Sequence of chain 1.A:
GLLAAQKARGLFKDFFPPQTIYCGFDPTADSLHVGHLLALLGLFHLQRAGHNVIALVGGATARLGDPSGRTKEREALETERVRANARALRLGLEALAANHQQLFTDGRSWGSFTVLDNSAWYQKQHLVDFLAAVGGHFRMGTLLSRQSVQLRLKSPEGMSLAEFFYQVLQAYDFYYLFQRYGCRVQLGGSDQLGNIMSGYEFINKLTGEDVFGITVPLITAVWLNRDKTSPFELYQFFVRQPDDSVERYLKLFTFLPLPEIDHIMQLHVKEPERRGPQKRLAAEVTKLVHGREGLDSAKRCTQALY

Binding-site contacts:
Ligand atom NH2 contacts residue GLN220 of chain 1.A at 3.1 Å (h-bond).
Ligand atom CD2 contacts residue GLN198 of chain 1.A at 3.5 Å.
Ligand atom NH2 contacts residue ASP94 of chain 1.A at 3.0 Å (salt-bridge).
Ligand atom N1 contacts residue LEU246 of chain 1.A at 3.5 Å.
Ligand atom CE2 contacts residue GLN198 of chain 1.A at 3.4 Å.
Ligand atom C6 contacts residue GLY63 of chain 1.A at 3.3 Å.
Ligand atom N1 contacts residue ILE247 of chain 1.A at 3.2 Å (h-bond).
Ligand atom CG contacts residue GLY52 of chain 1.A at 3.6 Å.
Ligand atom CB contacts residue GLY52 of chain 1.A at 3.4 Å.
Ligand atom CD2 contacts residue GLY52 of chain 1.A at 3.5 Å.
Ligand atom C5' contacts residue HIS64 of chain 1.A at 3.3 Å.
Ligand atom CZ contacts residue ASP201 of chain 1.A at 3.5 Å.
Ligand atom N6 contacts residue ILE247 of chain 1.A at 3.3 Å (h-bond).
Ligand atom C2 contacts residue GLY63 of chain 1.A at 3.5 Å.
Ligand atom O3' contacts residue GLY216 of chain 1.A at 3.2 Å.
Ligand atom CE1 contacts residue ASP201 of chain 1.A at 3.6 Å.
Ligand atom OH contacts residue TYR50 of chain 1.A at 3.7 Å.
Ligand atom NH2 contacts residue GLN198 of chain 1.A at 2.8 Å (h-bond).
Ligand atom C5 contacts residue GLY63 of chain 1.A at 3.7 Å.
Ligand atom C contacts residue GLN220 of chain 1.A at 3.6 Å.
Ligand atom CD1 contacts residue ASP54 of chain 1.A at 3.5 Å.
Ligand atom O3' contacts residue GLY217 of chain 1.A at 3.0 Å (h-bond).
Ligand atom O2' contacts residue GLY217 of chain 1.A at 3.0 Å (h-bond).
Ligand atom N3 contacts residue LEU246 of chain 1.A at 3.3 Å.
Ligand atom C4 contacts residue GLY63 of chain 1.A at 3.6 Å.
Ligand atom CD1 contacts residue THR89 of chain 1.A at 3.7 Å.
Ligand atom C4 contacts residue LEU246 of chain 1.A at 3.5 Å (hydrophobic).
Ligand atom O2' contacts residue ASP219 of chain 1.A at 2.6 Å (salt-bridge).
Ligand atom N3 contacts residue GLY63 of chain 1.A at 3.4 Å (h-bond).
Ligand atom OPP contacts residue GLN220 of chain 1.A at 3.4 Å (h-bond).
Ligand atom O5' contacts residue GLY52 of chain 1.A at 3.3 Å (h-bond).
Ligand atom C2 contacts residue PRO245 of chain 1.A at 3.2 Å (hydrophobic).
Ligand atom OH contacts residue ASP201 of chain 1.A at 2.6 Å (salt-bridge).
Ligand atom N6 contacts residue GLY63 of chain 1.A at 3.5 Å.
Ligand atom N7 contacts residue HIS61 of chain 1.A at 3.5 Å.
Ligand atom O2' contacts residue GLN220 of chain 1.A at 3.2 Å.
Ligand atom O2P contacts residue ASP54 of chain 1.A at 2.9 Å (salt-bridge).
Ligand atom C2 contacts residue LEU246 of chain 1.A at 3.4 Å (hydrophobic).
Ligand atom NH2 contacts residue TYR194 of chain 1.A at 3.6 Å (h-bond).
Ligand atom C contacts residue ASP94 of chain 1.A at 3.4 Å.

The small molecule below binds the protein below.
Small molecule (SMILES): Nc1ncnc2c1ncn2[C@@H]1O[C@H](CO[P](=O)([O-])OC[C@@H](N)Cc2ccc(O)cc2)[C@@H](O)[C@H]1O